The protein below binds the small molecule below.
Small molecule (SMILES): CC(=O)N[C@@H]1[C@@H](O)[C@H](O)[C@@H](CO)O[C@H]1O

Binding-site contacts:
Ligand atom O7 contacts residue ASN198 of chain 1.A at 3.4 Å (h-bond).
Ligand atom C7 contacts residue ASN198 of chain 1.A at 3.4 Å.
Ligand atom C4 contacts residue ASN198 of chain 1.A at 4.4 Å.
Ligand atom C5 contacts residue ASN198 of chain 1.A at 3.8 Å.
Ligand atom C8 contacts residue GLY197 of chain 1.A at 3.7 Å.
Ligand atom O5 contacts residue ASN198 of chain 1.A at 2.5 Å (h-bond).
Ligand atom N2 contacts residue ASN198 of chain 1.A at 3.0 Å (h-bond).
Ligand atom C8 contacts residue ASN198 of chain 1.A at 3.9 Å.
Ligand atom C1 contacts residue ASN198 of chain 1.A at 1.5 Å.
Ligand atom C2 contacts residue ASN198 of chain 1.A at 2.5 Å.
Ligand atom C3 contacts residue ASN198 of chain 1.A at 3.9 Å.
Ligand atom C8 contacts residue GLN196 of chain 1.A at 4.5 Å.

Sequence of chain 1.A:
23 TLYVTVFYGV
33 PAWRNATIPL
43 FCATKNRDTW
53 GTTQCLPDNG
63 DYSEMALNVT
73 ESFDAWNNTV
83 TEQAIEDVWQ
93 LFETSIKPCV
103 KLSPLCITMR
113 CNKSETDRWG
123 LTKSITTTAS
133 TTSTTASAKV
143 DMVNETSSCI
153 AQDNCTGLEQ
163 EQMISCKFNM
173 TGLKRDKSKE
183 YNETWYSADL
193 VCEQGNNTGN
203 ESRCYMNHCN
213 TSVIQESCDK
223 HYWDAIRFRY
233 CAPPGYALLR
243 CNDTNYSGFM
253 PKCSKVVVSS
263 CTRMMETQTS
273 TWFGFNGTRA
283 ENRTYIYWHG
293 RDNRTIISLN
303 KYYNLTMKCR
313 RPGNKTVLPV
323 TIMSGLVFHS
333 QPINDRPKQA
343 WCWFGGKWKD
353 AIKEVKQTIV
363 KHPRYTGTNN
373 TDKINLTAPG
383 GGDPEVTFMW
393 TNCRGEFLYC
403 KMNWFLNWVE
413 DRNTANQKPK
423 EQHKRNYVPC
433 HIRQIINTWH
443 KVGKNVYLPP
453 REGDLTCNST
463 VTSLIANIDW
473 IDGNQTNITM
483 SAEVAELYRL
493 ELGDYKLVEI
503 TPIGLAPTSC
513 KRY